The small molecule below binds the protein below.
Small molecule (SMILES): CC(=O)N[C@@H]1[C@@H](O)[C@H](O)[C@@H](CO)O[C@H]1O

Sequence of chain 1.B:
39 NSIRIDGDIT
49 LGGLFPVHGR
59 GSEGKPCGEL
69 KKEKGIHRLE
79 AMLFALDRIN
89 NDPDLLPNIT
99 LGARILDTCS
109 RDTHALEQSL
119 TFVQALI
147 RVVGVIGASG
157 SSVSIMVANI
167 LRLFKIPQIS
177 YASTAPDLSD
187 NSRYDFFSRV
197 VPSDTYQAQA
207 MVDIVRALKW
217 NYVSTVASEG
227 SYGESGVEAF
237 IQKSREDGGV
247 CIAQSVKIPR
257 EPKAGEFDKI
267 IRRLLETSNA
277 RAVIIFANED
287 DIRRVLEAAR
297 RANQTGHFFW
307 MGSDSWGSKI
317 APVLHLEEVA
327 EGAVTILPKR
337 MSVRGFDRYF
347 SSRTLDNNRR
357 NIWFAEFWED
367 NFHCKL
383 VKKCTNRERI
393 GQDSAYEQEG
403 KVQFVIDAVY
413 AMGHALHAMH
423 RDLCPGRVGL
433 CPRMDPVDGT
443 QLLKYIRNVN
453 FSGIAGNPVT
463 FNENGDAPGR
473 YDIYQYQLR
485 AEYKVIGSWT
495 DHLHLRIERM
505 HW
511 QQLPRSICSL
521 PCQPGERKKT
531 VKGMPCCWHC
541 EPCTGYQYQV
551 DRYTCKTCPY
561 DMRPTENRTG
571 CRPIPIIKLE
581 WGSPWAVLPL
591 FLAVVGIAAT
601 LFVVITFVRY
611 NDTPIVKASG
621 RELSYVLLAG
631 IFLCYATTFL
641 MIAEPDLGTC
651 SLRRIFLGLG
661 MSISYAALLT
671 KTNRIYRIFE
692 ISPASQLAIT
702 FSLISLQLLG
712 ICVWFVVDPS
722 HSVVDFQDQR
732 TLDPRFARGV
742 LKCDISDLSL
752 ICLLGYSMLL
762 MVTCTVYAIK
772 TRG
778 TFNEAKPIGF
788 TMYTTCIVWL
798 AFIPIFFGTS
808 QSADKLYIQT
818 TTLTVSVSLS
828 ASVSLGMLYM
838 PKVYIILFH

Binding-site contacts:
Ligand atom C1 contacts residue ASN452 of chain 1.B at 1.4 Å.
Ligand atom O3 contacts residue ASN452 of chain 1.B at 3.7 Å.
Ligand atom O7 contacts residue THR462 of chain 1.B at 3.7 Å.
Ligand atom O5 contacts residue ASN452 of chain 1.B at 2.4 Å (h-bond).
Ligand atom C7 contacts residue THR462 of chain 1.B at 4.0 Å.
Ligand atom C5 contacts residue ASN452 of chain 1.B at 3.7 Å.
Ligand atom C2 contacts residue ASN452 of chain 1.B at 2.5 Å.
Ligand atom C3 contacts residue ASN452 of chain 1.B at 3.6 Å.
Ligand atom O7 contacts residue ASN452 of chain 1.B at 4.0 Å.
Ligand atom N2 contacts residue ASN452 of chain 1.B at 3.4 Å (h-bond).
Ligand atom C8 contacts residue THR462 of chain 1.B at 3.9 Å.
Ligand atom C7 contacts residue ASN452 of chain 1.B at 4.0 Å.
Ligand atom C4 contacts residue ASN452 of chain 1.B at 4.2 Å.